This small molecule binds to this protein.
Small molecule (SMILES): COC1=C(OC)C(=O)C(C)=CC1=O

Sequence of chain 1.D:
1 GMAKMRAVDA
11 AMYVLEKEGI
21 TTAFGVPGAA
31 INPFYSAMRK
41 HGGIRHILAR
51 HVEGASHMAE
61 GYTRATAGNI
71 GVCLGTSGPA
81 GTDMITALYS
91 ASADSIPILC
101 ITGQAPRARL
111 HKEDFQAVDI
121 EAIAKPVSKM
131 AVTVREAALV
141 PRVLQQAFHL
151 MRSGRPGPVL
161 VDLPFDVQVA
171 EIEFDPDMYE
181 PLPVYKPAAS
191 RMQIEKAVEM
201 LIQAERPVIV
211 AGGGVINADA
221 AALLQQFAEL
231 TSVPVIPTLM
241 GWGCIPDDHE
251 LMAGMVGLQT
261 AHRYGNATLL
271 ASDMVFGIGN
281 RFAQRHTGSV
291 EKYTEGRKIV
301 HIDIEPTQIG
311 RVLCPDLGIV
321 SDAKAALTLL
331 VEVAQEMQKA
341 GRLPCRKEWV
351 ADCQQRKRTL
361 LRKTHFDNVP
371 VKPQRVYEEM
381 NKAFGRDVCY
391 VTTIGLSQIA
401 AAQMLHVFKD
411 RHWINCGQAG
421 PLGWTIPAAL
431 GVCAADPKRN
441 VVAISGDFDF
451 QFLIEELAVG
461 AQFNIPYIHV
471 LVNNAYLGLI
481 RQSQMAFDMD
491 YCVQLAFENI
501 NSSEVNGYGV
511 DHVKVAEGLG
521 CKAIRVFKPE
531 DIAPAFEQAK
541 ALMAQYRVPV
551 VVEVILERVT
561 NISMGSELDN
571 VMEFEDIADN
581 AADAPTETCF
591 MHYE

Binding-site contacts:
Ligand atom CM2 contacts residue LEU48 of chain 1.F at 3.8 Å (hydrophobic).
Ligand atom O1 contacts residue CYS492 of chain 1.D at 3.4 Å.
Ligand atom CM3 contacts residue GLN462 of chain 1.F at 4.1 Å.
Ligand atom O2 contacts residue VAL493 of chain 1.D at 3.8 Å.
Ligand atom CM2 contacts residue CYS492 of chain 1.D at 3.6 Å (hydrophobic).
Ligand atom O3 contacts residue GLN494 of chain 1.D at 4.1 Å.
Ligand atom O2 contacts residue CYS492 of chain 1.D at 3.5 Å.
Ligand atom CM2 contacts residue VAL493 of chain 1.D at 3.8 Å (hydrophobic).
Ligand atom C1 contacts residue PHE463 of chain 1.F at 4.2 Å (hydrophobic).
Ligand atom C2 contacts residue CYS492 of chain 1.D at 4.3 Å (hydrophobic).
Ligand atom O1 contacts residue PHE463 of chain 1.F at 4.3 Å.
Ligand atom C6 contacts residue HIS46 of chain 1.F at 4.4 Å.
Ligand atom C6 contacts residue PHE463 of chain 1.F at 3.9 Å (hydrophobic).
Ligand atom O2 contacts residue GLN494 of chain 1.D at 3.8 Å.
Ligand atom CM3 contacts residue GLN494 of chain 1.D at 3.9 Å.
Ligand atom CM2 contacts residue GLN494 of chain 1.D at 2.9 Å.
Ligand atom O1 contacts residue HIS46 of chain 1.F at 4.3 Å.
Ligand atom CM2 contacts residue GLN462 of chain 1.F at 3.9 Å.
Ligand atom C1 contacts residue CYS492 of chain 1.D at 4.2 Å (hydrophobic).

Sequence of chain 1.F:
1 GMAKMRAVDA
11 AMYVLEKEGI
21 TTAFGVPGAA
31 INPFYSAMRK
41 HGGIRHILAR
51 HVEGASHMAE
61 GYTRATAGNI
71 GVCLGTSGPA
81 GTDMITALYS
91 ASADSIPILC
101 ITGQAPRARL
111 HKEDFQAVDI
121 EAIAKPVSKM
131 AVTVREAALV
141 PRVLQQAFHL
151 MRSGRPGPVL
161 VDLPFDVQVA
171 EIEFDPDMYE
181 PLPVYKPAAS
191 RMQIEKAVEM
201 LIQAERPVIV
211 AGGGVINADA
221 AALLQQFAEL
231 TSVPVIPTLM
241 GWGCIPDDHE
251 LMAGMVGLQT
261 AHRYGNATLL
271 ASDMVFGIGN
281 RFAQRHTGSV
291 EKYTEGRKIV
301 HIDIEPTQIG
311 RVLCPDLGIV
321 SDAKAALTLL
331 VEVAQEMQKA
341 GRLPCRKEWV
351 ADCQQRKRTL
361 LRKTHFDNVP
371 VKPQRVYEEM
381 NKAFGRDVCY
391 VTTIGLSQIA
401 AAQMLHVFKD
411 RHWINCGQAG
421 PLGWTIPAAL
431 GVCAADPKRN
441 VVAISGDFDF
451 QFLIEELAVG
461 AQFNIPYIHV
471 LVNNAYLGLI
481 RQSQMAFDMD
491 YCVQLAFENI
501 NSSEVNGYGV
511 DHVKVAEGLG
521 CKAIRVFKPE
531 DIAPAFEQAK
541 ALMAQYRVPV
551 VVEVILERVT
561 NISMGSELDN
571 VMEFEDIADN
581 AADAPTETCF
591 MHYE